Sequence of chain 1.A:
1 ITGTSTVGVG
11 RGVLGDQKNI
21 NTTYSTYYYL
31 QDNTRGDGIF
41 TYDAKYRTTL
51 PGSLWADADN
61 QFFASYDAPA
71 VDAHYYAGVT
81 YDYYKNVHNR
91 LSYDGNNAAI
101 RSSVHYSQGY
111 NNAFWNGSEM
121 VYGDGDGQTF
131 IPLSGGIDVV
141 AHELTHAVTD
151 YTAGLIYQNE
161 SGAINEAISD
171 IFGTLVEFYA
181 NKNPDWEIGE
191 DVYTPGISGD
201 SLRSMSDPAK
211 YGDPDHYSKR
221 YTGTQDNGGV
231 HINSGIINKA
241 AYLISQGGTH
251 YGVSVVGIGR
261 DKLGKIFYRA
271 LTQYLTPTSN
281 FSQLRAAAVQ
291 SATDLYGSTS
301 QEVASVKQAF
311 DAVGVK

A protein and the small-molecule ligand that binds it are described below.
Small molecule (SMILES): C[N+](C)(C)[O-]

Binding-site contacts:
Ligand atom CAB contacts residue ASP207 of chain 1.A at 3.6 Å.
Ligand atom CAA contacts residue SER206 of chain 1.A at 3.3 Å.
Ligand atom CAA contacts residue LYS239 of chain 1.A at 3.9 Å.
Ligand atom CAA contacts residue ASP207 of chain 1.A at 4.0 Å.